Sequence of chain 3.A:
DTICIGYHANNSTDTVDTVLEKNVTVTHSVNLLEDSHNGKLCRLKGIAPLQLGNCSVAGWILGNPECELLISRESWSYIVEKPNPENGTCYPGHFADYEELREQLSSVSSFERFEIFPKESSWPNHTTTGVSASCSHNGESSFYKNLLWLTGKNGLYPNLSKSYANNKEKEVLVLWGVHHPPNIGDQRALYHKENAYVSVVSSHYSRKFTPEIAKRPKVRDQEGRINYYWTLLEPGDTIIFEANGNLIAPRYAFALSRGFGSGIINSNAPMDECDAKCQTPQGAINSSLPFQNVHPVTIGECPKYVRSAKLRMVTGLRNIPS

This protein binds this small molecule.
Small molecule (SMILES): CC(=O)N[C@H]1[C@H](O[C@H]2[C@H](O)[C@@H](NC(C)=O)CO[C@@H]2CO)O[C@H](CO)[C@@H](O[C@@H]2O[C@H](CO)[C@@H](O)[C@H](O[C@H]3O[C@H](CO)[C@@H](O)[C@H](O)[C@@H]3O)[C@@H]2O)[C@@H]1O

Binding-site contacts:
Ligand atom C2 contacts residue ASN286 of chain 3.A at 2.5 Å.
Ligand atom C3 contacts residue ASN286 of chain 3.A at 3.8 Å.
Ligand atom O5 contacts residue ASN286 of chain 3.A at 2.4 Å (h-bond).
Ligand atom C5 contacts residue ASN286 of chain 3.A at 3.6 Å.
Ligand atom O7 contacts residue ASN286 of chain 3.A at 3.6 Å.
Ligand atom N2 contacts residue ASN286 of chain 3.A at 2.9 Å (h-bond).
Ligand atom C7 contacts residue ASN286 of chain 3.A at 3.4 Å.
Ligand atom C8 contacts residue ASN286 of chain 3.A at 4.5 Å.
Ligand atom C1 contacts residue ASN286 of chain 3.A at 1.4 Å.
Ligand atom C4 contacts residue ASN286 of chain 3.A at 4.2 Å.